The protein below binds the small molecule below.
Small molecule (SMILES): CC(=O)N[C@@H]1[C@@H](O)[C@H](O)[C@@H](CO)O[C@H]1O

Binding-site contacts:
Ligand atom O5 contacts residue ASN57 of chain 6.A at 2.4 Å (h-bond).
Ligand atom O5 contacts residue ARG14 of chain 6.A at 4.3 Å.
Ligand atom C1 contacts residue ASN57 of chain 6.A at 1.5 Å.
Ligand atom C7 contacts residue ASN57 of chain 6.A at 3.3 Å.
Ligand atom C2 contacts residue ASN57 of chain 6.A at 2.6 Å.
Ligand atom C5 contacts residue ASN57 of chain 6.A at 3.7 Å.
Ligand atom C3 contacts residue ASN57 of chain 6.A at 3.9 Å.
Ligand atom O7 contacts residue ASN57 of chain 6.A at 4.1 Å.
Ligand atom C4 contacts residue ASN57 of chain 6.A at 4.3 Å.
Ligand atom C8 contacts residue ASN57 of chain 6.A at 3.5 Å.
Ligand atom C6 contacts residue ARG14 of chain 6.A at 4.0 Å.
Ligand atom N2 contacts residue ASN57 of chain 6.A at 2.9 Å (h-bond).
Ligand atom C1 contacts residue ARG14 of chain 6.A at 4.2 Å.
Ligand atom C5 contacts residue ARG14 of chain 6.A at 3.9 Å.

Sequence of chain 6.A:
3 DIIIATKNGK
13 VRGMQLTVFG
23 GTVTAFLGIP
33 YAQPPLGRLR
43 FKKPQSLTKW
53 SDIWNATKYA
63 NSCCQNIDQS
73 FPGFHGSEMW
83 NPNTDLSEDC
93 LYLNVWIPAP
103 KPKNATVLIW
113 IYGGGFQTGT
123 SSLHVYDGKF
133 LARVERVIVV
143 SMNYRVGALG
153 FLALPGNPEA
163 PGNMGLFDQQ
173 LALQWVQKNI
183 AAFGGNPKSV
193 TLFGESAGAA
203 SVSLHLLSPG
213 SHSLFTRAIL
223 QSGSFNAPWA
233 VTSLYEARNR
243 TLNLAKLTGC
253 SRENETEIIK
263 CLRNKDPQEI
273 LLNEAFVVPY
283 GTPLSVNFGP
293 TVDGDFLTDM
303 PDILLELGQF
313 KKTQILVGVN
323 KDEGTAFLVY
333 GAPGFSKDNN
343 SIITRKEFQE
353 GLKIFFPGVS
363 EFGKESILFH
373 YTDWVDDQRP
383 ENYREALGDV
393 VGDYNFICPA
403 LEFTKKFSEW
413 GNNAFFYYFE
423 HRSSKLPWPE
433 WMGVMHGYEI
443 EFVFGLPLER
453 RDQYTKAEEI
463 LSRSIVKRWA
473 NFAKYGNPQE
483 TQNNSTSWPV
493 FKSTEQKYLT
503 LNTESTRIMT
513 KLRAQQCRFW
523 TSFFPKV